Sequence of chain 3.A:
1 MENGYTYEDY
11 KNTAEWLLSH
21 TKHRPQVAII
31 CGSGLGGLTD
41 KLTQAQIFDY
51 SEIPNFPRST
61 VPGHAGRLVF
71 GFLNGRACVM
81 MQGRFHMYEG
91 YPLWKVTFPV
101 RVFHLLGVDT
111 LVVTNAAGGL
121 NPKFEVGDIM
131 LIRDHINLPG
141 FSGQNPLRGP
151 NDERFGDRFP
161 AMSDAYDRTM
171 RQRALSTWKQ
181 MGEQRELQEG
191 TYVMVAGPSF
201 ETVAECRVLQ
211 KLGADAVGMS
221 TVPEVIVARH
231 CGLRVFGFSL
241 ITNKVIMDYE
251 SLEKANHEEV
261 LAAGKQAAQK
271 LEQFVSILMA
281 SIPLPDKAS

Binding-site contacts:
Ligand atom C5 contacts residue ASN243 of chain 3.A at 4.2 Å.
Ligand atom N9 contacts residue PHE200 of chain 3.A at 4.4 Å.
Ligand atom C2 contacts residue VAL217 of chain 3.A at 4.2 Å (hydrophobic).
Ligand atom C6 contacts residue GLY118 of chain 3.A at 4.0 Å.
Ligand atom N1 contacts residue LYS244 of chain 3.A at 3.9 Å.
Ligand atom C5 contacts residue GLY118 of chain 3.A at 4.1 Å.
Ligand atom N3 contacts residue GLY218 of chain 3.A at 3.5 Å.
Ligand atom N9 contacts residue ALA116 of chain 3.A at 3.5 Å (h-bond).
Ligand atom O6 contacts residue LYS244 of chain 3.A at 2.9 Å (salt-bridge).
Ligand atom N7 contacts residue ASN243 of chain 3.A at 3.4 Å (h-bond).
Ligand atom C6 contacts residue ASN243 of chain 3.A at 3.9 Å.
Ligand atom C2 contacts residue MET219 of chain 3.A at 3.6 Å (hydrophobic).
Ligand atom C5 contacts residue PHE200 of chain 3.A at 3.6 Å (hydrophobic).
Ligand atom C4 contacts residue PHE200 of chain 3.A at 4.3 Å (hydrophobic).
Ligand atom C6 contacts residue LYS244 of chain 3.A at 3.8 Å.
Ligand atom N1 contacts residue VAL217 of chain 3.A at 3.7 Å.
Ligand atom C6 contacts residue GLU201 of chain 3.A at 3.5 Å.
Ligand atom N1 contacts residue GLU201 of chain 3.A at 2.6 Å (salt-bridge).
Ligand atom C8 contacts residue ALA116 of chain 3.A at 3.8 Å (hydrophobic).
Ligand atom C2 contacts residue GLU201 of chain 3.A at 3.5 Å.
Ligand atom N7 contacts residue GLY118 of chain 3.A at 4.2 Å.
Ligand atom C6 contacts residue PHE200 of chain 3.A at 3.8 Å (hydrophobic).
Ligand atom N2 contacts residue GLY218 of chain 3.A at 3.5 Å.
Ligand atom O6 contacts residue PHE200 of chain 3.A at 3.8 Å.
Ligand atom N2 contacts residue MET219 of chain 3.A at 3.4 Å.
Ligand atom N7 contacts residue PHE200 of chain 3.A at 3.6 Å.
Ligand atom N1 contacts residue PHE200 of chain 3.A at 4.4 Å.
Ligand atom C8 contacts residue PHE200 of chain 3.A at 4.2 Å (hydrophobic).
Ligand atom N2 contacts residue VAL217 of chain 3.A at 3.6 Å.
Ligand atom O6 contacts residue GLU201 of chain 3.A at 3.5 Å (salt-bridge).
Ligand atom N2 contacts residue GLU201 of chain 3.A at 2.9 Å (salt-bridge).
Ligand atom O6 contacts residue VAL217 of chain 3.A at 4.2 Å.
Ligand atom N3 contacts residue VAL217 of chain 3.A at 4.2 Å.
Ligand atom O6 contacts residue ASN243 of chain 3.A at 3.0 Å (h-bond).
Ligand atom C8 contacts residue ASN243 of chain 3.A at 4.3 Å.
Ligand atom N3 contacts residue MET219 of chain 3.A at 3.6 Å.
Ligand atom N2 contacts residue VAL195 of chain 3.A at 4.3 Å.
Ligand atom C2 contacts residue GLY218 of chain 3.A at 3.8 Å.
Ligand atom C6 contacts residue VAL217 of chain 3.A at 4.1 Å (hydrophobic).
Ligand atom O6 contacts residue GLY118 of chain 3.A at 4.1 Å.

A small-molecule ligand and the protein it binds are described below.
Small molecule (SMILES): Nc1nc2[nH]cnc2c(=O)[nH]1